The small molecule below binds the protein below.
Small molecule (SMILES): CC(=O)N[C@@H]1[C@@H](O)[C@H](O)[C@@H](CO)O[C@H]1O

Binding-site contacts:
Ligand atom C8 contacts residue ASN275 of chain 1.C at 3.4 Å.
Ligand atom C5 contacts residue ASN275 of chain 1.C at 3.6 Å.
Ligand atom C1 contacts residue ASN275 of chain 1.C at 1.4 Å.
Ligand atom C5 contacts residue ALA278 of chain 1.C at 4.4 Å (hydrophobic).
Ligand atom C4 contacts residue ASN275 of chain 1.C at 4.2 Å.
Ligand atom C6 contacts residue SER277 of chain 1.C at 4.0 Å.
Ligand atom O5 contacts residue ASN275 of chain 1.C at 2.4 Å (h-bond).
Ligand atom O6 contacts residue ALA278 of chain 1.C at 4.2 Å.
Ligand atom C3 contacts residue ASN275 of chain 1.C at 3.8 Å.
Ligand atom C5 contacts residue SER277 of chain 1.C at 4.2 Å.
Ligand atom O5 contacts residue ALA278 of chain 1.C at 3.7 Å.
Ligand atom O6 contacts residue VAL333 of chain 1.C at 4.0 Å.
Ligand atom C1 contacts residue ASN272 of chain 1.C at 4.4 Å.
Ligand atom C2 contacts residue ASN275 of chain 1.C at 2.5 Å.
Ligand atom N2 contacts residue ASN275 of chain 1.C at 2.9 Å (h-bond).
Ligand atom C6 contacts residue ALA278 of chain 1.C at 4.0 Å (hydrophobic).
Ligand atom O5 contacts residue SER277 of chain 1.C at 4.3 Å.
Ligand atom C1 contacts residue ALA278 of chain 1.C at 4.5 Å (hydrophobic).
Ligand atom O7 contacts residue ASN275 of chain 1.C at 4.4 Å.

Sequence of chain 1.C:
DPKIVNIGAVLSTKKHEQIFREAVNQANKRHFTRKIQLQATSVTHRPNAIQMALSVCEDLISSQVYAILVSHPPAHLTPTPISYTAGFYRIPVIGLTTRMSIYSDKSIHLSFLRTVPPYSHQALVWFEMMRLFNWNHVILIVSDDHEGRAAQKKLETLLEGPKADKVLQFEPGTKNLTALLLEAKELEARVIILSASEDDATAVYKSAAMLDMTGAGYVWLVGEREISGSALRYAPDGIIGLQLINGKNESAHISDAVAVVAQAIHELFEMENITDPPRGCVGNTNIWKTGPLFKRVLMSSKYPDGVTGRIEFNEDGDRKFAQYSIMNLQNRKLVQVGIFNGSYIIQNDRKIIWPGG